Sequence of chain 1.D:
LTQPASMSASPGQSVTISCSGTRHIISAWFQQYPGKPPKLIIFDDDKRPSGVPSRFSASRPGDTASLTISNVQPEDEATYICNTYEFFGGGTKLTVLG

Binding-site contacts:
Ligand atom O4 contacts residue ARG60 of chain 1.D at 2.4 Å (salt-bridge).
Ligand atom C8 contacts residue HIS24 of chain 1.D at 4.2 Å.
Ligand atom O4 contacts residue ILE26 of chain 1.D at 4.0 Å.
Ligand atom C1 contacts residue ASN246 of chain 1.A at 1.4 Å.
Ligand atom N2 contacts residue ASN246 of chain 1.A at 3.0 Å (h-bond).
Ligand atom C7 contacts residue HIS24 of chain 1.D at 3.8 Å.
Ligand atom C6 contacts residue ASN246 of chain 1.A at 2.3 Å.
Ligand atom C5 contacts residue ARG60 of chain 1.D at 4.4 Å.
Ligand atom C5 contacts residue ILE26 of chain 1.D at 3.8 Å (hydrophobic).
Ligand atom O4 contacts residue HIS24 of chain 1.D at 3.9 Å.
Ligand atom C4 contacts residue HIS24 of chain 1.D at 4.1 Å.
Ligand atom O6 contacts residue ILE25 of chain 1.D at 4.4 Å.
Ligand atom N2 contacts residue ILE25 of chain 1.D at 4.3 Å.
Ligand atom C4 contacts residue ARG60 of chain 1.D at 3.8 Å.
Ligand atom O3 contacts residue HIS24 of chain 1.D at 3.0 Å (h-bond).
Ligand atom O7 contacts residue ASN246 of chain 1.A at 4.1 Å.
Ligand atom C6 contacts residue TYR85 of chain 1.D at 4.1 Å (hydrophobic).
Ligand atom O7 contacts residue HIS24 of chain 1.D at 4.1 Å.
Ligand atom O5 contacts residue ASN246 of chain 1.A at 2.6 Å (h-bond).
Ligand atom O6 contacts residue ASN246 of chain 1.A at 3.0 Å (h-bond).
Ligand atom C5 contacts residue ASN246 of chain 1.A at 3.1 Å.
Ligand atom O6 contacts residue TYR85 of chain 1.D at 3.1 Å (h-bond).
Ligand atom C4 contacts residue ASN246 of chain 1.A at 4.0 Å.
Ligand atom C7 contacts residue ASN246 of chain 1.A at 3.9 Å.
Ligand atom C6 contacts residue ILE26 of chain 1.D at 3.5 Å (hydrophobic).
Ligand atom C2 contacts residue HIS24 of chain 1.D at 4.1 Å.
Ligand atom C3 contacts residue HIS24 of chain 1.D at 3.1 Å.
Ligand atom C2 contacts residue ASN246 of chain 1.A at 2.3 Å.
Ligand atom C6 contacts residue ILE25 of chain 1.D at 4.3 Å (hydrophobic).
Ligand atom O5 contacts residue GLU245 of chain 1.A at 4.3 Å.
Ligand atom C3 contacts residue ASN246 of chain 1.A at 3.7 Å.
Ligand atom N2 contacts residue HIS24 of chain 1.D at 3.8 Å.
Ligand atom C6 contacts residue ARG60 of chain 1.D at 4.3 Å.

Sequence of chain 1.A:
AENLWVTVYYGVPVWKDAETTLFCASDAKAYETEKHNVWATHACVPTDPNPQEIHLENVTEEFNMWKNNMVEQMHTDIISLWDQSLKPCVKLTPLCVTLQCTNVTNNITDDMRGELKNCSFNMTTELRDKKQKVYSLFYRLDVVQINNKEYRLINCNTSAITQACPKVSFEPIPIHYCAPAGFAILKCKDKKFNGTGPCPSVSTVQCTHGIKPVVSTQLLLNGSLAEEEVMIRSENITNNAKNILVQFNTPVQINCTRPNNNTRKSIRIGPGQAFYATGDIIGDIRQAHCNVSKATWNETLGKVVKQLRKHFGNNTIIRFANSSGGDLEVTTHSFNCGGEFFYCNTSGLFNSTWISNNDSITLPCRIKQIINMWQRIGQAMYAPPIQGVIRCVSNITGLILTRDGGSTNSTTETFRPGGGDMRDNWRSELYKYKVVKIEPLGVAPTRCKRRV

This small molecule binds to this protein.
Small molecule (SMILES): CC(=O)N[C@H]1[C@H](O[C@H]2[C@H](O)[C@@H](NC(C)=O)CO[C@@H]2CO)O[C@H](CO)[C@@H](O)[C@@H]1O